Sequence of chain 1.C:
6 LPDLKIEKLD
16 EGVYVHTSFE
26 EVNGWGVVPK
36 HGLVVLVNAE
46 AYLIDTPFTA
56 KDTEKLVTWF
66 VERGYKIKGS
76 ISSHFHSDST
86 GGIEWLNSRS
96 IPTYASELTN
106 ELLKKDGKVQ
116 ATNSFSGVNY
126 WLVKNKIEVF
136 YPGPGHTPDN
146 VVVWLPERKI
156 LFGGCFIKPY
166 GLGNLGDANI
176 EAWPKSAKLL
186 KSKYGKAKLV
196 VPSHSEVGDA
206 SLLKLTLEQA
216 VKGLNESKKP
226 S

Binding-site contacts:
Ligand atom S09 contacts residue ZN1 of chain 1.N at 3.7 Å.
Ligand atom C12 contacts residue HIS199 of chain 1.C at 3.7 Å.
Ligand atom C04 contacts residue PHE53 of chain 1.C at 4.4 Å (hydrophobic).
Ligand atom C04 contacts residue SER82 of chain 1.C at 4.5 Å.
Ligand atom C03 contacts residue ZN1 of chain 1.N at 4.2 Å.
Ligand atom C14 contacts residue ASN169 of chain 1.C at 4.4 Å.
Ligand atom S01 contacts residue ZN1 of chain 1.M at 2.3 Å.
Ligand atom S01 contacts residue HIS199 of chain 1.C at 3.8 Å.
Ligand atom S09 contacts residue ASP83 of chain 1.C at 3.4 Å (salt-bridge).
Ligand atom S01 contacts residue HIS79 of chain 1.C at 4.0 Å.
Ligand atom O08 contacts residue ASP83 of chain 1.C at 3.4 Å (salt-bridge).
Ligand atom C06 contacts residue SER82 of chain 1.C at 3.9 Å.
Ligand atom C06 contacts residue PHE53 of chain 1.C at 4.2 Å (hydrophobic).
Ligand atom O08 contacts residue SER82 of chain 1.C at 3.5 Å (h-bond).
Ligand atom O08 contacts residue HIS81 of chain 1.C at 4.1 Å.
Ligand atom C02 contacts residue ZN1 of chain 1.M at 3.1 Å.
Ligand atom C11 contacts residue VAL33 of chain 1.C at 4.0 Å (hydrophobic).
Ligand atom S09 contacts residue HIS199 of chain 1.C at 3.6 Å.
Ligand atom S01 contacts residue HIS141 of chain 1.C at 3.4 Å (h-bond).
Ligand atom C02 contacts residue ZN1 of chain 1.N at 3.5 Å.
Ligand atom S01 contacts residue ZN1 of chain 1.N at 2.3 Å.
Ligand atom C02 contacts residue HIS81 of chain 1.C at 3.4 Å.
Ligand atom S01 contacts residue HIS81 of chain 1.C at 3.5 Å (h-bond).
Ligand atom S09 contacts residue PHE53 of chain 1.C at 3.9 Å.
Ligand atom C07 contacts residue PHE53 of chain 1.C at 4.1 Å (hydrophobic).
Ligand atom C11 contacts residue VAL27 of chain 1.C at 3.7 Å (hydrophobic).
Ligand atom S01 contacts residue ASP83 of chain 1.C at 3.5 Å (salt-bridge).
Ligand atom C04 contacts residue ASP83 of chain 1.C at 4.4 Å.
Ligand atom O16 contacts residue ASN169 of chain 1.C at 3.5 Å.
Ligand atom O15 contacts residue VAL27 of chain 1.C at 3.7 Å.
Ligand atom C12 contacts residue ZN1 of chain 1.N at 4.4 Å.
Ligand atom C07 contacts residue GLU25 of chain 1.C at 3.4 Å.
Ligand atom C03 contacts residue ASP83 of chain 1.C at 4.1 Å.
Ligand atom C02 contacts residue ASP83 of chain 1.C at 3.3 Å.
Ligand atom O08 contacts residue PHE53 of chain 1.C at 4.2 Å.
Ligand atom S01 contacts residue CYS160 of chain 1.C at 3.9 Å.
Ligand atom C10 contacts residue HIS199 of chain 1.C at 4.2 Å.

A small-molecule ligand and the protein it binds are described below.
Small molecule (SMILES): CCOC(=O)[C@]1(CS)N[C@@H](C(=O)O)C(C)(C)S1